Sequence of chain 1.B:
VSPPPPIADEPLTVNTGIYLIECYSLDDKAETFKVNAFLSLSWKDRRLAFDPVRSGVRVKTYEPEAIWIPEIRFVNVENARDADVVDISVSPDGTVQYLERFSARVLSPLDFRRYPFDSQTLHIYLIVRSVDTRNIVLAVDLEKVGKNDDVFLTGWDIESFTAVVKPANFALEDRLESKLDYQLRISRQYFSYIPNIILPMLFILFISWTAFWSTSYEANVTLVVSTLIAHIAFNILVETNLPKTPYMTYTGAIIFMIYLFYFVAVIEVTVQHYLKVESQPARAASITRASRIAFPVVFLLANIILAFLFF

Binding-site contacts:
Ligand atom FAF contacts residue TYR197 of chain 1.B at 3.9 Å.
Ligand atom CAI contacts residue ILE259 of chain 1.B at 4.5 Å (hydrophobic).
Ligand atom FAE contacts residue ILE201 of chain 1.B at 2.8 Å.
Ligand atom FAF contacts residue PRO120 of chain 1.B at 3.2 Å.
Ligand atom CAJ contacts residue PRO120 of chain 1.B at 4.2 Å (hydrophobic).
Ligand atom FAC contacts residue ILE201 of chain 1.B at 4.2 Å.
Ligand atom CAJ contacts residue ILE201 of chain 1.B at 4.1 Å (hydrophobic).
Ligand atom CAH contacts residue THR255 of chain 1.B at 3.9 Å.
Ligand atom CAH contacts residue ILE202 of chain 1.B at 3.9 Å (hydrophobic).
Ligand atom FAC contacts residue ILE259 of chain 1.B at 3.8 Å.
Ligand atom OAG contacts residue ILE202 of chain 1.B at 4.3 Å.
Ligand atom FAB contacts residue ILE258 of chain 1.B at 3.1 Å.
Ligand atom FAA contacts residue PHE121 of chain 1.B at 4.3 Å.
Ligand atom FAA contacts residue ILE258 of chain 1.B at 3.4 Å.
Ligand atom CAJ contacts residue VAL242 of chain 1.B at 4.4 Å (hydrophobic).
Ligand atom FAF contacts residue THR255 of chain 1.B at 3.7 Å.
Ligand atom FAC contacts residue THR255 of chain 1.B at 4.0 Å.
Ligand atom FAA contacts residue PLC1 of chain 1.M at 3.8 Å.
Ligand atom FAD contacts residue VAL242 of chain 1.B at 3.9 Å.
Ligand atom FAE contacts residue VAL242 of chain 1.B at 3.8 Å.
Ligand atom FAD contacts residue TYR119 of chain 1.B at 3.7 Å.
Ligand atom FAA contacts residue TYR254 of chain 1.B at 4.0 Å.
Ligand atom CAJ contacts residue THR255 of chain 1.B at 3.6 Å.
Ligand atom FAD contacts residue TYR197 of chain 1.B at 4.3 Å.
Ligand atom FAB contacts residue THR255 of chain 1.B at 4.0 Å.
Ligand atom CAI contacts residue THR255 of chain 1.B at 3.2 Å.
Ligand atom FAC contacts residue MET205 of chain 1.B at 3.8 Å.
Ligand atom FAE contacts residue TYR197 of chain 1.B at 4.4 Å.
Ligand atom OAG contacts residue PRO120 of chain 1.B at 4.0 Å.
Ligand atom FAD contacts residue THR255 of chain 1.B at 3.1 Å.
Ligand atom CAJ contacts residue ILE202 of chain 1.B at 4.4 Å (hydrophobic).
Ligand atom FAA contacts residue ILE202 of chain 1.B at 3.9 Å.
Ligand atom CAH contacts residue ILE258 of chain 1.B at 3.8 Å (hydrophobic).
Ligand atom FAD contacts residue PRO120 of chain 1.B at 4.3 Å.
Ligand atom FAA contacts residue THR255 of chain 1.B at 4.3 Å.
Ligand atom FAE contacts residue ILE202 of chain 1.B at 4.3 Å.
Ligand atom OAG contacts residue THR255 of chain 1.B at 2.7 Å (h-bond).
Ligand atom FAF contacts residue ILE202 of chain 1.B at 3.7 Å.

This small molecule binds to this protein.
Small molecule (SMILES): FC(F)O[C@@H](F)C(F)(F)F